Sequence of chain 4.A:
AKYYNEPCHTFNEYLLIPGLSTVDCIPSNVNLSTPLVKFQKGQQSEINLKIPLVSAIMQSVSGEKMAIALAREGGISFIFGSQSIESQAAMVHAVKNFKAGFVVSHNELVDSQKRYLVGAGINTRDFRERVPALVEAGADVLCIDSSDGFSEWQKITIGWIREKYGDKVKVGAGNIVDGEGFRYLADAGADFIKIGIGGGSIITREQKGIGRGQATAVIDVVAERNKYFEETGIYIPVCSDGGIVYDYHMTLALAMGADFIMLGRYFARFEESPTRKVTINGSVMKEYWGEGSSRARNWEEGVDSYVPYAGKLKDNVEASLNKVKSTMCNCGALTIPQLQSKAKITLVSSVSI

Binding-site contacts:
Ligand atom C4 contacts residue ARG414 of chain 4.A at 3.7 Å.
Ligand atom C10 contacts residue GLY312 of chain 4.A at 3.3 Å.
Ligand atom C3 contacts residue GLY409 of chain 4.A at 3.8 Å.
Ligand atom C10 contacts residue ASN291 of chain 4.A at 3.7 Å.
Ligand atom C9 contacts residue GLY409 of chain 4.A at 3.9 Å.
Ligand atom O2 contacts residue ILE313 of chain 4.A at 3.3 Å.
Ligand atom C14 contacts residue IMP1 of chain 4.C at 3.8 Å.
Ligand atom C12 contacts residue IMP1 of chain 4.C at 3.7 Å.
Ligand atom O6 contacts residue SER263 of chain 4.A at 2.9 Å (h-bond).
Ligand atom C17 contacts residue IMP1 of chain 4.C at 3.8 Å.
Ligand atom O4 contacts residue IMP1 of chain 4.C at 3.2 Å (h-bond).
Ligand atom O2 contacts residue GLY312 of chain 4.A at 3.5 Å (h-bond).
Ligand atom O5 contacts residue SER263 of chain 4.A at 2.5 Å (h-bond).
Ligand atom C16 contacts residue SER263 of chain 4.A at 3.5 Å.
Ligand atom C9 contacts residue GLU408 of chain 4.A at 3.1 Å.
Ligand atom O6 contacts residue SER262 of chain 4.A at 3.4 Å.
Ligand atom C10 contacts residue IMP1 of chain 4.C at 3.7 Å.
Ligand atom C7 contacts residue SER262 of chain 4.A at 3.5 Å.
Ligand atom C16 contacts residue IMP1 of chain 4.C at 3.5 Å.
Ligand atom O2 contacts residue GLY314 of chain 4.A at 3.4 Å (h-bond).
Ligand atom O1 contacts residue IMP1 of chain 4.C at 3.8 Å.
Ligand atom C8 contacts residue SER263 of chain 4.A at 3.9 Å.
Ligand atom O3 contacts residue ASP261 of chain 4.A at 3.4 Å (salt-bridge).
Ligand atom C1 contacts residue IMP1 of chain 4.C at 3.7 Å.
Ligand atom C15 contacts residue IMP1 of chain 4.C at 3.5 Å.
Ligand atom O4 contacts residue GLU431 of chain 4.A at 3.3 Å (salt-bridge).
Ligand atom C11 contacts residue SER263 of chain 4.A at 3.6 Å.
Ligand atom C7 contacts residue IMP1 of chain 4.C at 3.3 Å.
Ligand atom C17 contacts residue GLY409 of chain 4.A at 3.6 Å.
Ligand atom C2 contacts residue GLY409 of chain 4.A at 3.8 Å.
Ligand atom C11 contacts residue IMP1 of chain 4.C at 3.8 Å.
Ligand atom C7 contacts residue ASP261 of chain 4.A at 3.4 Å.
Ligand atom C10 contacts residue SER263 of chain 4.A at 4.0 Å.
Ligand atom C6 contacts residue SER263 of chain 4.A at 3.4 Å.
Ligand atom C8 contacts residue ASP261 of chain 4.A at 3.3 Å.
Ligand atom O1 contacts residue GLY314 of chain 4.A at 3.2 Å (h-bond).
Ligand atom C8 contacts residue SER262 of chain 4.A at 3.7 Å.
Ligand atom C12 contacts residue SER263 of chain 4.A at 3.9 Å.
Ligand atom C1 contacts residue GLY314 of chain 4.A at 3.7 Å.
Ligand atom C15 contacts residue SER263 of chain 4.A at 3.6 Å.

This protein binds this small molecule.
Small molecule (SMILES): COc1c(C)c2c(c(O)c1C/C=C(\C)CCC(=O)O)C(=O)OC2